Binding-site contacts:
Ligand atom CLAF contacts residue LEU24 of chain 5.A at 3.4 Å.
Ligand atom OAG contacts residue ICF1 of chain 5.I at 0.9 Å.
Ligand atom FAB contacts residue SER27 of chain 17.A at 4.1 Å.
Ligand atom FAA contacts residue TYR28 of chain 17.A at 3.8 Å.
Ligand atom FAB contacts residue ICF1 of chain 5.I at 1.3 Å.
Ligand atom FAC contacts residue ICF1 of chain 5.I at 1.4 Å.
Ligand atom FAD contacts residue ICF1 of chain 5.I at 1.6 Å.
Ligand atom FAB contacts residue TYR28 of chain 17.A at 3.6 Å.
Ligand atom FAA contacts residue SER27 of chain 17.A at 3.5 Å.
Ligand atom FAC contacts residue SER27 of chain 5.A at 4.2 Å.
Ligand atom CAI contacts residue ICF1 of chain 5.I at 0.9 Å.
Ligand atom CAJ contacts residue LEU24 of chain 17.A at 3.8 Å (hydrophobic).
Ligand atom FAD contacts residue LEU24 of chain 17.A at 3.4 Å.
Ligand atom FAE contacts residue TYR28 of chain 5.A at 3.9 Å.
Ligand atom CAH contacts residue SER27 of chain 17.A at 4.3 Å.
Ligand atom FAE contacts residue LEU24 of chain 17.A at 3.1 Å.
Ligand atom CAH contacts residue ICF1 of chain 5.I at 1.1 Å.
Ligand atom CLAF contacts residue SER27 of chain 5.A at 3.5 Å.
Ligand atom CAI contacts residue LEU81 of chain 5.A at 4.4 Å (hydrophobic).
Ligand atom FAC contacts residue LEU24 of chain 5.A at 4.4 Å.
Ligand atom FAE contacts residue ICF1 of chain 5.I at 2.3 Å.
Ligand atom CAJ contacts residue LEU81 of chain 17.A at 4.2 Å (hydrophobic).
Ligand atom CLAF contacts residue TYR28 of chain 5.A at 4.2 Å.
Ligand atom FAC contacts residue LEU31 of chain 5.A at 4.4 Å.
Ligand atom FAB contacts residue LEU24 of chain 17.A at 3.0 Å.
Ligand atom CLAF contacts residue ICF1 of chain 5.I at 1.3 Å.
Ligand atom FAC contacts residue TYR28 of chain 5.A at 3.2 Å.
Ligand atom CAJ contacts residue ICF1 of chain 5.I at 1.1 Å.
Ligand atom CAI contacts residue LEU81 of chain 17.A at 4.3 Å (hydrophobic).
Ligand atom FAA contacts residue ICF1 of chain 5.I at 1.5 Å.
Ligand atom FAB contacts residue LEU81 of chain 17.A at 4.0 Å.
Ligand atom CAH contacts residue TYR28 of chain 17.A at 4.3 Å (hydrophobic).
Ligand atom CAJ contacts residue TYR28 of chain 5.A at 4.1 Å (hydrophobic).
Ligand atom CAH contacts residue LEU24 of chain 17.A at 4.3 Å (hydrophobic).
Ligand atom FAE contacts residue LEU81 of chain 17.A at 3.2 Å.
Ligand atom FAD contacts residue LEU31 of chain 5.A at 4.2 Å.

Sequence of chain 5.A:
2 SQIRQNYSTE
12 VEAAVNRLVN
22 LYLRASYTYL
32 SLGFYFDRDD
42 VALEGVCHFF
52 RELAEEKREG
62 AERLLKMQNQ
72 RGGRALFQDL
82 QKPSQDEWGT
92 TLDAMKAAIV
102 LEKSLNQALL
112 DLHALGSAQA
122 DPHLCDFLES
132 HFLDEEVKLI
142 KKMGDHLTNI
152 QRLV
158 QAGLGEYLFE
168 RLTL

Sequence of chain 17.A:
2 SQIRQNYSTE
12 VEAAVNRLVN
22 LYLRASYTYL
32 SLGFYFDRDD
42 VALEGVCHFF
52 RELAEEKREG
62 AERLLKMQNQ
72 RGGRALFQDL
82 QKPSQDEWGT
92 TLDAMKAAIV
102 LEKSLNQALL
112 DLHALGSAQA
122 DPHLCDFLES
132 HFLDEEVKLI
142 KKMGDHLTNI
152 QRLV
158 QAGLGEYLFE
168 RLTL

The protein below binds the small molecule below.
Small molecule (SMILES): FC(F)O[C@@H](Cl)C(F)(F)F